Sequence of chain 1.B:
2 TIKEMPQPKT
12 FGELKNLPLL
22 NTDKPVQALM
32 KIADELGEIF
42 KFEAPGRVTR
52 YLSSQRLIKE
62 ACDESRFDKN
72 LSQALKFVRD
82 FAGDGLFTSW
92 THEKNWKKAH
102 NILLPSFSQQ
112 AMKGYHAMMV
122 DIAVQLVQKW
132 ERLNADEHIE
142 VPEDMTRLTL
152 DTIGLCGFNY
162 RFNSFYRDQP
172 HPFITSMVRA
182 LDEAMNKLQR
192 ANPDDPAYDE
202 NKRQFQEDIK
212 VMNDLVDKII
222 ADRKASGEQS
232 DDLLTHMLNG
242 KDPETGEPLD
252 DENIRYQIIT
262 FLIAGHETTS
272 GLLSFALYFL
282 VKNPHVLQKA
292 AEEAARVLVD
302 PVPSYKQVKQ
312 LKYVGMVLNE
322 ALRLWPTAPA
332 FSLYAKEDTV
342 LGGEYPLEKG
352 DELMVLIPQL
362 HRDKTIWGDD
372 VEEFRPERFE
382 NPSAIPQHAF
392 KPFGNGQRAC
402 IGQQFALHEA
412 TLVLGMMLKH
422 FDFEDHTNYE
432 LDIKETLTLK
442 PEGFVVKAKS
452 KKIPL

Binding-site contacts:
Ligand atom C14 contacts residue LEU438 of chain 1.B at 3.8 Å (hydrophobic).
Ligand atom C21 contacts residue ILE264 of chain 1.B at 3.8 Å (hydrophobic).
Ligand atom C4 contacts residue LEU30 of chain 1.B at 3.7 Å (hydrophobic).
Ligand atom C19 contacts residue THR261 of chain 1.B at 4.2 Å.
Ligand atom O6 contacts residue MET186 of chain 1.B at 3.2 Å.
Ligand atom O9 contacts residue ALA75 of chain 1.B at 3.5 Å.
Ligand atom C17 contacts residue PHE88 of chain 1.B at 3.9 Å (hydrophobic).
Ligand atom C19 contacts residue ILE264 of chain 1.B at 3.7 Å (hydrophobic).
Ligand atom C13 contacts residue LEU438 of chain 1.B at 3.9 Å (hydrophobic).
Ligand atom C21 contacts residue PHE88 of chain 1.B at 4.0 Å (hydrophobic).
Ligand atom C14 contacts residue PHE88 of chain 1.B at 3.8 Å (hydrophobic).
Ligand atom C18 contacts residue ALA265 of chain 1.B at 4.0 Å (hydrophobic).
Ligand atom O6 contacts residue VAL27 of chain 1.B at 4.1 Å.
Ligand atom C19 contacts residue ALA265 of chain 1.B at 3.8 Å (hydrophobic).
Ligand atom OAP contacts residue PRO26 of chain 1.B at 4.0 Å.
Ligand atom C16 contacts residue THR439 of chain 1.B at 4.1 Å.
Ligand atom C8 contacts residue ALA75 of chain 1.B at 4.1 Å (hydrophobic).
Ligand atom C15 contacts residue ALA329 of chain 1.B at 3.8 Å (hydrophobic).
Ligand atom C2 contacts residue MET186 of chain 1.B at 4.0 Å (hydrophobic).
Ligand atom C5 contacts residue TYR52 of chain 1.B at 3.5 Å (hydrophobic).
Ligand atom O9 contacts residue SER73 of chain 1.B at 3.4 Å (h-bond).
Ligand atom C13 contacts residue ALA331 of chain 1.B at 3.8 Å (hydrophobic).
Ligand atom C16 contacts residue ALA329 of chain 1.B at 3.9 Å (hydrophobic).
Ligand atom C10 contacts residue ALA331 of chain 1.B at 3.9 Å (hydrophobic).
Ligand atom C15 contacts residue THR439 of chain 1.B at 3.8 Å.
Ligand atom C20 contacts residue LEU438 of chain 1.B at 3.6 Å (hydrophobic).
Ligand atom C2 contacts residue LEU189 of chain 1.B at 4.2 Å (hydrophobic).
Ligand atom C17 contacts residue LEU438 of chain 1.B at 3.4 Å (hydrophobic).
Ligand atom C19 contacts residue PHE88 of chain 1.B at 3.5 Å (hydrophobic).
Ligand atom C4 contacts residue TYR52 of chain 1.B at 3.1 Å (hydrophobic).
Ligand atom C20 contacts residue ILE264 of chain 1.B at 3.5 Å (hydrophobic).
Ligand atom C20 contacts residue PHE88 of chain 1.B at 4.0 Å (hydrophobic).
Ligand atom C18 contacts residue MI91 of chain 1.G at 3.4 Å.
Ligand atom C15 contacts residue LEU438 of chain 1.B at 3.8 Å (hydrophobic).
Ligand atom C11 contacts residue ALA331 of chain 1.B at 4.2 Å (hydrophobic).
Ligand atom C16 contacts residue THR269 of chain 1.B at 4.2 Å.
Ligand atom C18 contacts residue PHE88 of chain 1.B at 3.4 Å (hydrophobic).
Ligand atom C16 contacts residue PHE88 of chain 1.B at 3.5 Å (hydrophobic).
Ligand atom O6 contacts residue PRO26 of chain 1.B at 3.8 Å.
Ligand atom C21 contacts residue VAL79 of chain 1.B at 4.0 Å (hydrophobic).

The protein below binds the small molecule below.
Small molecule (SMILES): CCCCCCCCCCCC(=O)N[C@H]1CCOC1=O